A small-molecule ligand and the protein it binds are described below.
Small molecule (SMILES): CC(C)C[C@H](NC(=O)[C@@H]1CCCN1)C(=O)O

Sequence of chain 2.A:
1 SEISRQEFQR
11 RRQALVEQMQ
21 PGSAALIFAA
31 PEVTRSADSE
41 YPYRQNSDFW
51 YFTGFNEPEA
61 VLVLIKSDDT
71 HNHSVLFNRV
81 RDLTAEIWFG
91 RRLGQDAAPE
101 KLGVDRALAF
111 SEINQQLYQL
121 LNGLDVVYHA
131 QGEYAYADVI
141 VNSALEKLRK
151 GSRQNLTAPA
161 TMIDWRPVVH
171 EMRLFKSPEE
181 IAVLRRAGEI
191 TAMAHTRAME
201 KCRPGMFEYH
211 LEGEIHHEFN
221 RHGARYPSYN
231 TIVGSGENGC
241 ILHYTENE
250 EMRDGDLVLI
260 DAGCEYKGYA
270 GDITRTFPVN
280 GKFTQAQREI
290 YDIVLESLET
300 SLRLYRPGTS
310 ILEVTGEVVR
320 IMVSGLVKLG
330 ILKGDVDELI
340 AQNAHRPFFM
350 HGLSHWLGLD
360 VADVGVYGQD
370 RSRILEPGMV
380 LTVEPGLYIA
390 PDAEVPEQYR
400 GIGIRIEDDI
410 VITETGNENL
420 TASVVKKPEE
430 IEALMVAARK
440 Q

Binding-site contacts:
Ligand atom CG contacts residue HIS354 of chain 1.A at 4.0 Å.
Ligand atom N contacts residue HIS243 of chain 1.A at 3.2 Å (h-bond).
Ligand atom CA contacts residue GLU383 of chain 1.A at 3.5 Å.
Ligand atom OXT contacts residue GLY351 of chain 1.A at 2.7 Å (h-bond).
Ligand atom CA contacts residue ARG153 of chain 2.A at 4.0 Å.
Ligand atom CB contacts residue ARG153 of chain 2.A at 3.9 Å.
Ligand atom O contacts residue ARG153 of chain 2.A at 2.7 Å (salt-bridge).
Ligand atom CD contacts residue LEU242 of chain 1.A at 4.0 Å (hydrophobic).
Ligand atom O contacts residue TRP88 of chain 4.A at 3.7 Å.
Ligand atom CB contacts residue ARG370 of chain 1.A at 4.2 Å.
Ligand atom CD1 contacts residue ARG153 of chain 2.A at 4.1 Å.
Ligand atom O contacts residue TRP88 of chain 4.A at 3.6 Å.
Ligand atom O contacts residue HIS243 of chain 1.A at 3.2 Å (h-bond).
Ligand atom OXT contacts residue TRP88 of chain 4.A at 4.0 Å.
Ligand atom C contacts residue TRP88 of chain 4.A at 4.4 Å (hydrophobic).
Ligand atom CD1 contacts residue HIS354 of chain 1.A at 3.7 Å.
Ligand atom CB contacts residue HIS350 of chain 1.A at 3.5 Å.
Ligand atom CD contacts residue GLU383 of chain 1.A at 3.8 Å.
Ligand atom C contacts residue HIS350 of chain 1.A at 4.3 Å.
Ligand atom N contacts residue GLU383 of chain 1.A at 3.8 Å.
Ligand atom CG contacts residue ARG404 of chain 1.A at 3.5 Å.
Ligand atom C contacts residue GLY351 of chain 1.A at 3.9 Å.
Ligand atom CG contacts residue HIS350 of chain 1.A at 4.2 Å.
Ligand atom CD contacts residue ASP260 of chain 1.A at 3.7 Å.
Ligand atom OXT contacts residue ARG153 of chain 2.A at 4.4 Å.
Ligand atom CG contacts residue ARG153 of chain 2.A at 3.9 Å.
Ligand atom CG contacts residue GLU383 of chain 1.A at 3.7 Å.
Ligand atom CB contacts residue HIS354 of chain 1.A at 4.2 Å.
Ligand atom CA contacts residue HIS243 of chain 1.A at 4.1 Å.
Ligand atom CD contacts residue ARG404 of chain 1.A at 3.7 Å.
Ligand atom CB contacts residue GLU383 of chain 1.A at 3.8 Å.
Ligand atom C contacts residue ARG153 of chain 2.A at 3.5 Å.
Ligand atom CG contacts residue LEU242 of chain 1.A at 4.4 Å (hydrophobic).
Ligand atom C contacts residue HIS243 of chain 1.A at 4.1 Å.
Ligand atom CD2 contacts residue ARG153 of chain 2.A at 3.3 Å.
Ligand atom OXT contacts residue HIS350 of chain 1.A at 3.4 Å.
Ligand atom CD1 contacts residue TYR366 of chain 1.A at 3.6 Å (hydrophobic).
Ligand atom CD contacts residue HIS243 of chain 1.A at 3.5 Å.
Ligand atom C contacts residue TRP88 of chain 4.A at 3.9 Å (hydrophobic).
Ligand atom CD1 contacts residue ARG370 of chain 1.A at 3.7 Å.

Sequence of chain 1.A:
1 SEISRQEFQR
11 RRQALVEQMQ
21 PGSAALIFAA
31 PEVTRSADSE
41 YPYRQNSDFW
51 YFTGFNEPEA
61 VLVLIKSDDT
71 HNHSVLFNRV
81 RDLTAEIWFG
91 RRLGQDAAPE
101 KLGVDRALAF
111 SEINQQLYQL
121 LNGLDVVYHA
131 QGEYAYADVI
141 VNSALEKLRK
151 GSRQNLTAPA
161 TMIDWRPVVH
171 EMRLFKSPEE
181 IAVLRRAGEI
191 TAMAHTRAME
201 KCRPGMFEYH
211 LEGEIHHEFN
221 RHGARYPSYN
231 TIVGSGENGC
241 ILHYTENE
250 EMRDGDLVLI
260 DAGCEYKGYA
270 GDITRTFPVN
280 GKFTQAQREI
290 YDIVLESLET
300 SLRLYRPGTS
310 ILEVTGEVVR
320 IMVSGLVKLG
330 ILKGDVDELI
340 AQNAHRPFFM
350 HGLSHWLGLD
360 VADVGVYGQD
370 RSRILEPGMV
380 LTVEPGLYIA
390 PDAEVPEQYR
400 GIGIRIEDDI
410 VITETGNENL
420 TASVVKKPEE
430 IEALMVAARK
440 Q

Sequence of chain 4.A:
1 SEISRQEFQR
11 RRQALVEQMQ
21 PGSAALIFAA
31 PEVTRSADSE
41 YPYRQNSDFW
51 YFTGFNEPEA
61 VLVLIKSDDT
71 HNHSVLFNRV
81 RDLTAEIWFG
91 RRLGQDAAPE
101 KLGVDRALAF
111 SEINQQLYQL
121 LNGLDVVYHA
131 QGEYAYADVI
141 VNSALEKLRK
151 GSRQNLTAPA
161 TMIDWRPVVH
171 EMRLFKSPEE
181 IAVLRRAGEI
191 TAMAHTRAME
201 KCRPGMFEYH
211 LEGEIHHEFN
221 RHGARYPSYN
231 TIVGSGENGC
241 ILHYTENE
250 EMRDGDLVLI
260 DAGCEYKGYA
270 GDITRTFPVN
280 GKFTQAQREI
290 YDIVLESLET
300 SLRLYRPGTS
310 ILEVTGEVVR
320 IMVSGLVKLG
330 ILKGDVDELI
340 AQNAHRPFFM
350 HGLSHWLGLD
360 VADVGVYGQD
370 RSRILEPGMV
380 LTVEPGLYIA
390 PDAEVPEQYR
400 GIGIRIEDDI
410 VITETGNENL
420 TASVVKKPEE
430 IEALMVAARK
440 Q